Binding-site contacts:
Ligand atom C7 contacts residue ASN687 of chain 1.A at 3.4 Å.
Ligand atom C1 contacts residue ASN687 of chain 1.A at 1.4 Å.
Ligand atom C3 contacts residue ASN687 of chain 1.A at 3.8 Å.
Ligand atom O4 contacts residue LYS484 of chain 1.A at 3.8 Å.
Ligand atom C1 contacts residue PRO686 of chain 1.A at 3.9 Å (hydrophobic).
Ligand atom N2 contacts residue ASN687 of chain 1.A at 2.9 Å (h-bond).
Ligand atom O6 contacts residue GLN710 of chain 1.A at 3.6 Å (h-bond).
Ligand atom C2 contacts residue ASN687 of chain 1.A at 2.5 Å.
Ligand atom C5 contacts residue ASN687 of chain 1.A at 3.7 Å.
Ligand atom C4 contacts residue ASN687 of chain 1.A at 4.2 Å.
Ligand atom C8 contacts residue ASN687 of chain 1.A at 4.5 Å.
Ligand atom O6 contacts residue PRO686 of chain 1.A at 3.9 Å.
Ligand atom O6 contacts residue LYS711 of chain 1.A at 3.9 Å.
Ligand atom C6 contacts residue PRO686 of chain 1.A at 4.0 Å (hydrophobic).
Ligand atom O6 contacts residue LYS484 of chain 1.A at 3.2 Å (salt-bridge).
Ligand atom C4 contacts residue LYS484 of chain 1.A at 4.1 Å.
Ligand atom O5 contacts residue PRO686 of chain 1.A at 3.6 Å.
Ligand atom O5 contacts residue ASN687 of chain 1.A at 2.4 Å (h-bond).
Ligand atom O7 contacts residue ASN687 of chain 1.A at 3.5 Å (h-bond).
Ligand atom C6 contacts residue LYS484 of chain 1.A at 3.9 Å.
Ligand atom O5 contacts residue LYS484 of chain 1.A at 4.4 Å.
Ligand atom C5 contacts residue LYS484 of chain 1.A at 3.5 Å.
Ligand atom C5 contacts residue PRO686 of chain 1.A at 3.9 Å (hydrophobic).

A small-molecule ligand and the protein it binds are described below.
Small molecule (SMILES): CC(=O)N[C@@H]1[C@@H](O)[C@H](O)[C@@H](CO)O[C@H]1O

Sequence of chain 1.A:
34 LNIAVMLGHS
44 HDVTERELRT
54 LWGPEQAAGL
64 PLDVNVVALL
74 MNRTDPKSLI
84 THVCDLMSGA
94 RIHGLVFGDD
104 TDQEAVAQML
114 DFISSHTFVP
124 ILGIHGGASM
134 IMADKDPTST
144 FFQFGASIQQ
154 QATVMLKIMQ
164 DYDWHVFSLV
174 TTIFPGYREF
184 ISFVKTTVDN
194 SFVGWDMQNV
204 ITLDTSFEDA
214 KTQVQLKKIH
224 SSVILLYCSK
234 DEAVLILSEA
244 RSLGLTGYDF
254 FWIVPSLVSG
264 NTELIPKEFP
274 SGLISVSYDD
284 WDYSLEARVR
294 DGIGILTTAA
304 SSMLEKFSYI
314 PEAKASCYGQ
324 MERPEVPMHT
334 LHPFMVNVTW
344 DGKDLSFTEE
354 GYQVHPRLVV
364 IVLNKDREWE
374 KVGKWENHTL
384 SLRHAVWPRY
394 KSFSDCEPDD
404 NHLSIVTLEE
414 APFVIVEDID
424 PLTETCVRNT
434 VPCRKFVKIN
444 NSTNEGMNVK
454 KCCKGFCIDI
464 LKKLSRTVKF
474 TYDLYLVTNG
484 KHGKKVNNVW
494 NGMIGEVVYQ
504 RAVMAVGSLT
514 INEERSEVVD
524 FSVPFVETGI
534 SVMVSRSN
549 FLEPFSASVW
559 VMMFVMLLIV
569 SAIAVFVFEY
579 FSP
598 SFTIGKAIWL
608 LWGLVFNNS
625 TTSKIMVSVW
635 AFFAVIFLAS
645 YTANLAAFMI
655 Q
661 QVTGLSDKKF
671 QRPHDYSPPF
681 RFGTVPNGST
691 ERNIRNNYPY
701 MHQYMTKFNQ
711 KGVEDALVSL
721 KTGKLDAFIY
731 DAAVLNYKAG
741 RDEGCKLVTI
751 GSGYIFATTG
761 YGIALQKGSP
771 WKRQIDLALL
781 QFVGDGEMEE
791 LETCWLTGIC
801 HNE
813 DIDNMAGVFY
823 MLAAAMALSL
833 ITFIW